Binding-site contacts:
Ligand atom O7 contacts residue GLU65 of chain 1.A at 4.2 Å.
Ligand atom C7 contacts residue SER67 of chain 1.A at 4.0 Å.
Ligand atom C3 contacts residue ASN70 of chain 1.A at 3.9 Å.
Ligand atom N2 contacts residue ASN70 of chain 1.A at 3.0 Å (h-bond).
Ligand atom C7 contacts residue ASN70 of chain 1.A at 3.8 Å.
Ligand atom C5 contacts residue ASN70 of chain 1.A at 3.7 Å.
Ligand atom N2 contacts residue SER67 of chain 1.A at 4.3 Å.
Ligand atom C2 contacts residue ASN70 of chain 1.A at 2.5 Å.
Ligand atom O5 contacts residue ASN70 of chain 1.A at 2.4 Å (h-bond).
Ligand atom C1 contacts residue ASN70 of chain 1.A at 1.5 Å.
Ligand atom C4 contacts residue ASN70 of chain 1.A at 4.2 Å.
Ligand atom C8 contacts residue GLU65 of chain 1.A at 4.0 Å.
Ligand atom O7 contacts residue ASN70 of chain 1.A at 4.3 Å.
Ligand atom C8 contacts residue SER67 of chain 1.A at 3.3 Å.
Ligand atom C8 contacts residue PHE66 of chain 1.A at 4.1 Å (hydrophobic).
Ligand atom C8 contacts residue ASN70 of chain 1.A at 4.2 Å.

This protein binds this small molecule.
Small molecule (SMILES): CC(=O)N[C@H]1[C@H](O[C@H]2[C@H](O)[C@@H](NC(C)=O)CO[C@@H]2CO[C@@H]2O[C@@H](C)[C@@H](O)[C@@H](O)[C@@H]2O)O[C@H](CO)[C@@H](O)[C@@H]1O

Sequence of chain 1.A:
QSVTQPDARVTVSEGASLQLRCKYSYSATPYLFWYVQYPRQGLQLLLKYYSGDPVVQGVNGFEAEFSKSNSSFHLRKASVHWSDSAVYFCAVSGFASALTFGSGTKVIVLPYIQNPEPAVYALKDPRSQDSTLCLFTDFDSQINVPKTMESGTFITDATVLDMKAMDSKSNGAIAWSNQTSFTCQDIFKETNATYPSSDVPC